A small-molecule ligand and the protein it binds are described below.
Small molecule (SMILES): Cc1cc(CCCOc2c(C)cc(-c3noc(C(F)(F)F)n3)cc2C)on1

Sequence of chain 57.C:
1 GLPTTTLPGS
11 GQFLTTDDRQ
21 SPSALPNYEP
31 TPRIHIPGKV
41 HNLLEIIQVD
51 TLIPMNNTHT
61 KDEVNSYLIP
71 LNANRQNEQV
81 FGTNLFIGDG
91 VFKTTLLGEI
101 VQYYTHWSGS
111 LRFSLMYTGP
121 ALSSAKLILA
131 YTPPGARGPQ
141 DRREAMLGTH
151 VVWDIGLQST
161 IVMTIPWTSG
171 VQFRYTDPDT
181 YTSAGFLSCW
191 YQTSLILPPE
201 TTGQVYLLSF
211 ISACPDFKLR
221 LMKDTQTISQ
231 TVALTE

Sequence of chain 58.C:
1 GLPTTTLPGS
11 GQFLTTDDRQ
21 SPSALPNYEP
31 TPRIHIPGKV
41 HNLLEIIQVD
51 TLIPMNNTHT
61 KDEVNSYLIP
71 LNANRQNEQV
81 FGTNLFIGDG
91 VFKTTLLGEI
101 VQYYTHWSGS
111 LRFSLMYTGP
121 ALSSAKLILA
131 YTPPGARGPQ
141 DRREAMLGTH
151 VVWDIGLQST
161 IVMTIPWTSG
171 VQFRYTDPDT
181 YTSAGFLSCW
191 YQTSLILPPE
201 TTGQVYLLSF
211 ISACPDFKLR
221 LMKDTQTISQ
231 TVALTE

Sequence of chain 57.A:
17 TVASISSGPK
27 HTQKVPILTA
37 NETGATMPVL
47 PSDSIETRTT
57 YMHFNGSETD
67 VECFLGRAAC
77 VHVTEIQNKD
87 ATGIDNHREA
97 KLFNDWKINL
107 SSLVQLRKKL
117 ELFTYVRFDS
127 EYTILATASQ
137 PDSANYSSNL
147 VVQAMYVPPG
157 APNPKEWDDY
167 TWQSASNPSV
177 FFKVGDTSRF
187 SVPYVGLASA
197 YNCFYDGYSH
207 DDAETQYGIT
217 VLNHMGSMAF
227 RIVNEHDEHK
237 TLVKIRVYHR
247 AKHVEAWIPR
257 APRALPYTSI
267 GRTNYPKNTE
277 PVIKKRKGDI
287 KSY

Binding-site contacts:
Ligand atom C3C contacts residue TYR128 of chain 57.A at 3.3 Å (hydrophobic).
Ligand atom CM2 contacts residue ILE104 of chain 57.A at 3.6 Å (hydrophobic).
Ligand atom O1A contacts residue ALA24 of chain 57.C at 3.3 Å.
Ligand atom F3 contacts residue TYR152 of chain 57.A at 3.6 Å.
Ligand atom CM6 contacts residue VAL188 of chain 57.A at 3.8 Å (hydrophobic).
Ligand atom C1C contacts residue TYR197 of chain 57.A at 3.5 Å (hydrophobic).
Ligand atom C2C contacts residue ILE104 of chain 57.A at 3.8 Å (hydrophobic).
Ligand atom O1A contacts residue PRO174 of chain 57.A at 3.5 Å.
Ligand atom C2A contacts residue TYR152 of chain 57.A at 3.7 Å (hydrophobic).
Ligand atom F1 contacts residue PHE186 of chain 57.A at 3.8 Å.
Ligand atom F1 contacts residue MET224 of chain 57.A at 3.6 Å.
Ligand atom F1 contacts residue ALA150 of chain 57.A at 3.8 Å.
Ligand atom N1A contacts residue PRO174 of chain 57.A at 3.5 Å.
Ligand atom F3 contacts residue SER175 of chain 57.A at 2.8 Å.
Ligand atom O1 contacts residue MET221 of chain 57.A at 3.7 Å.
Ligand atom CM3 contacts residue ASN219 of chain 57.A at 3.8 Å.
Ligand atom CM6 contacts residue LEU25 of chain 57.C at 3.8 Å (hydrophobic).
Ligand atom CM2 contacts residue TYR128 of chain 57.A at 3.4 Å (hydrophobic).
Ligand atom N3A contacts residue TYR152 of chain 57.A at 3.8 Å.
Ligand atom F3 contacts residue ALA150 of chain 57.A at 2.7 Å.
Ligand atom C2C contacts residue TYR128 of chain 57.A at 3.2 Å (hydrophobic).
Ligand atom C3B contacts residue MET224 of chain 57.A at 3.6 Å (hydrophobic).
Ligand atom CM6 contacts residue TYR152 of chain 57.A at 3.4 Å (hydrophobic).
Ligand atom N3A contacts residue PHE186 of chain 57.A at 3.4 Å.
Ligand atom CM2 contacts residue MET224 of chain 57.A at 3.5 Å (hydrophobic).
Ligand atom C4 contacts residue TYR197 of chain 57.A at 3.4 Å (hydrophobic).
Ligand atom C6B contacts residue TYR152 of chain 57.A at 3.6 Å (hydrophobic).
Ligand atom C2A contacts residue PHE186 of chain 57.A at 3.5 Å (hydrophobic).
Ligand atom C1C contacts residue TYR128 of chain 57.A at 3.5 Å (hydrophobic).
Ligand atom C3A contacts residue PHE186 of chain 57.A at 3.7 Å (hydrophobic).
Ligand atom C5B contacts residue TYR152 of chain 57.A at 3.5 Å (hydrophobic).
Ligand atom F3 contacts residue MET151 of chain 57.A at 3.7 Å.
Ligand atom C2B contacts residue ILE104 of chain 57.A at 3.8 Å (hydrophobic).
Ligand atom F2 contacts residue VAL176 of chain 57.A at 2.7 Å.
Ligand atom CM4 contacts residue ALA150 of chain 57.A at 3.6 Å (hydrophobic).
Ligand atom F3 contacts residue PRO174 of chain 57.A at 2.9 Å.
Ligand atom F3 contacts residue VAL176 of chain 57.A at 3.6 Å.
Ligand atom C3 contacts residue LEU106 of chain 57.A at 3.8 Å (hydrophobic).
Ligand atom N1A contacts residue ALA24 of chain 57.C at 3.2 Å.
Ligand atom CM4 contacts residue VAL176 of chain 57.A at 3.8 Å (hydrophobic).